Sequence of chain 1.D:
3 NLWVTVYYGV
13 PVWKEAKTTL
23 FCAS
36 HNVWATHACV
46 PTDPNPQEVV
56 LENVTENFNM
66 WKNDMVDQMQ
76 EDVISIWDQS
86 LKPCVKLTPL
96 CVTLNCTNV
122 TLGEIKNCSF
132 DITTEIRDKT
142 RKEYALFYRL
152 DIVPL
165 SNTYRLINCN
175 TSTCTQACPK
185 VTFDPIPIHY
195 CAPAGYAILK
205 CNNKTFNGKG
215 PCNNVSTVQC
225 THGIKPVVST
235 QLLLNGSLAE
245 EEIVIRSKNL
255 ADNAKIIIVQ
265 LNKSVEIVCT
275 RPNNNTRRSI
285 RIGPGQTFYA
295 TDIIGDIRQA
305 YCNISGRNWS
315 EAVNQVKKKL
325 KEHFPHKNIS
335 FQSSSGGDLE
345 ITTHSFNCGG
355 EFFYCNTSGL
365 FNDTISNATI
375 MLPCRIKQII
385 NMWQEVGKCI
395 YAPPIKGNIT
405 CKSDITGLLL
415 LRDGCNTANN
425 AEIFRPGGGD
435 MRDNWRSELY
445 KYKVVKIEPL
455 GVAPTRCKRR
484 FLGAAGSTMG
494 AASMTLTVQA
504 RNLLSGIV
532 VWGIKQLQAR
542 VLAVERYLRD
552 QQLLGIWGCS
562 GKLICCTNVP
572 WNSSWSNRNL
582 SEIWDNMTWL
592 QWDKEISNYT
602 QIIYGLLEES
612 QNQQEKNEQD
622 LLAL

Binding-site contacts:
Ligand atom C1 contacts residue SER362 of chain 1.D at 4.1 Å.
Ligand atom O7 contacts residue ASN360 of chain 1.D at 3.7 Å.
Ligand atom N2 contacts residue ASN360 of chain 1.D at 2.8 Å (h-bond).
Ligand atom C1 contacts residue ASN360 of chain 1.D at 1.5 Å.
Ligand atom C3 contacts residue ASN360 of chain 1.D at 3.7 Å.
Ligand atom C8 contacts residue ASN360 of chain 1.D at 4.5 Å.
Ligand atom C8 contacts residue THR346 of chain 1.D at 3.8 Å.
Ligand atom O6 contacts residue SER84 of chain 1.F at 4.1 Å.
Ligand atom C4 contacts residue ASN360 of chain 1.D at 4.2 Å.
Ligand atom C5 contacts residue SER362 of chain 1.D at 4.3 Å.
Ligand atom C2 contacts residue ASN360 of chain 1.D at 2.4 Å.
Ligand atom C7 contacts residue ASN360 of chain 1.D at 3.5 Å.
Ligand atom C5 contacts residue ASN360 of chain 1.D at 3.7 Å.
Ligand atom O5 contacts residue ASN360 of chain 1.D at 2.4 Å (h-bond).
Ligand atom O5 contacts residue SER362 of chain 1.D at 4.3 Å.

Sequence of chain 1.F:
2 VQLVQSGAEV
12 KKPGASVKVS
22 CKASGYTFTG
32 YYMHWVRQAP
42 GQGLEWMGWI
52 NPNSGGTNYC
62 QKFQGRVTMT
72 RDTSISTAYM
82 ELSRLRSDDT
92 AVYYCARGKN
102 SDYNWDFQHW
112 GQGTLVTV

This small molecule binds to this protein.
Small molecule (SMILES): CC(=O)N[C@H]1[C@H](O[C@H]2[C@H](O)[C@@H](NC(C)=O)CO[C@@H]2CO)O[C@H](CO)[C@@H](O[C@@H]2O[C@H](CO)[C@@H](O)[C@H](O[C@H]3O[C@H](CO)[C@@H](O)[C@H](O)[C@@H]3O[C@H]3O[C@H](CO)[C@@H](O)[C@H](O)[C@@H]3O)[C@@H]2O)[C@@H]1O